A protein and the small-molecule ligand that binds it are described below.
Small molecule (SMILES): CC(=O)N[C@@H]1[C@@H](O)[C@H](O)[C@@H](CO)O[C@H]1O

Sequence of chain 1.D:
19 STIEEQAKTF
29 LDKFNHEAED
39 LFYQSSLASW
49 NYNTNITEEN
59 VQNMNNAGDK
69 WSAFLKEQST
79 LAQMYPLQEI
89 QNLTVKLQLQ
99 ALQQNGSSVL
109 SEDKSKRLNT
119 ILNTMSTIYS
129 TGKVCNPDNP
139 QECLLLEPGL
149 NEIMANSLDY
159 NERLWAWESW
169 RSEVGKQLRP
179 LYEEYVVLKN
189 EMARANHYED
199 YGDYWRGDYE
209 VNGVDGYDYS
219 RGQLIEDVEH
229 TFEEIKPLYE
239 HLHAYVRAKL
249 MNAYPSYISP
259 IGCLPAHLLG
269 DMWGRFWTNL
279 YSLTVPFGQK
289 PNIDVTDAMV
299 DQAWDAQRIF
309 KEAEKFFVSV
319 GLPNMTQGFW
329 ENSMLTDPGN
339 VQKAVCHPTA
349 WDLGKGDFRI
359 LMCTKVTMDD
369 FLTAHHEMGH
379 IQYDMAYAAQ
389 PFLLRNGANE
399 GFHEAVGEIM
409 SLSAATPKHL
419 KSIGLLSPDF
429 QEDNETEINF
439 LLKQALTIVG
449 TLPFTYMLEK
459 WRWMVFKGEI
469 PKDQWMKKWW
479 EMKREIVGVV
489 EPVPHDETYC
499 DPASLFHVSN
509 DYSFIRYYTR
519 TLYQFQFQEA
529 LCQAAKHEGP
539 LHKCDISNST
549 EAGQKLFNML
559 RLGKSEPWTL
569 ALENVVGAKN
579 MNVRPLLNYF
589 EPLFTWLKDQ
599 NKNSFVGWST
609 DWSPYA

Binding-site contacts:
Ligand atom C5 contacts residue VAL93 of chain 1.D at 4.0 Å (hydrophobic).
Ligand atom N2 contacts residue ASN90 of chain 1.D at 2.9 Å (h-bond).
Ligand atom C5 contacts residue ASN90 of chain 1.D at 3.7 Å.
Ligand atom C1 contacts residue LYS26 of chain 1.D at 4.0 Å.
Ligand atom C7 contacts residue ASN90 of chain 1.D at 3.5 Å.
Ligand atom C6 contacts residue VAL93 of chain 1.D at 3.8 Å (hydrophobic).
Ligand atom O5 contacts residue LYS26 of chain 1.D at 3.3 Å.
Ligand atom C2 contacts residue ASN90 of chain 1.D at 2.5 Å.
Ligand atom O6 contacts residue VAL93 of chain 1.D at 3.3 Å.
Ligand atom C4 contacts residue LYS26 of chain 1.D at 3.4 Å.
Ligand atom O7 contacts residue ASN90 of chain 1.D at 3.7 Å.
Ligand atom C5 contacts residue LYS26 of chain 1.D at 3.7 Å.
Ligand atom C1 contacts residue VAL93 of chain 1.D at 4.1 Å (hydrophobic).
Ligand atom O5 contacts residue ASN90 of chain 1.D at 2.4 Å (h-bond).
Ligand atom O4 contacts residue LYS26 of chain 1.D at 4.3 Å.
Ligand atom C4 contacts residue ASN90 of chain 1.D at 4.2 Å.
Ligand atom C6 contacts residue LYS26 of chain 1.D at 3.7 Å.
Ligand atom C3 contacts residue ASN90 of chain 1.D at 3.8 Å.
Ligand atom O3 contacts residue LYS26 of chain 1.D at 4.0 Å.
Ligand atom C3 contacts residue LYS26 of chain 1.D at 4.0 Å.
Ligand atom O5 contacts residue VAL93 of chain 1.D at 3.2 Å.
Ligand atom C1 contacts residue ASN90 of chain 1.D at 1.4 Å.
Ligand atom C2 contacts residue LYS26 of chain 1.D at 4.0 Å.